Sequence of chain 1.A:
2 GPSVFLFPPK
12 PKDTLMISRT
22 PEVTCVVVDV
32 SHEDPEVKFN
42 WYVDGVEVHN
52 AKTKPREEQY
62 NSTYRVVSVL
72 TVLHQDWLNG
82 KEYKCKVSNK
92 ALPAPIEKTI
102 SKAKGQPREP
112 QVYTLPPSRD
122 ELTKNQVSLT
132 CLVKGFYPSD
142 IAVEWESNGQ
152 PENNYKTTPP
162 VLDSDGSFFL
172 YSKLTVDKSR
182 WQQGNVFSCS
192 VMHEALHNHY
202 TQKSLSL

Binding-site contacts:
Ligand atom O contacts residue ASN199 of chain 1.A at 3.2 Å (h-bond).
Ligand atom CB contacts residue ASN199 of chain 1.A at 3.5 Å.
Ligand atom ND1 contacts residue TYR201 of chain 1.A at 2.8 Å (h-bond).
Ligand atom NH2 contacts residue GLU147 of chain 1.A at 2.6 Å (salt-bridge).
Ligand atom CB contacts residue MET17 of chain 1.A at 3.6 Å (hydrophobic).
Ligand atom C contacts residue ASN199 of chain 1.A at 3.1 Å.
Ligand atom NE2 contacts residue GLU145 of chain 1.A at 3.3 Å (salt-bridge).
Ligand atom C contacts residue SER19 of chain 1.A at 2.9 Å.
Ligand atom CA contacts residue ASN199 of chain 1.A at 3.0 Å.
Ligand atom CD2 contacts residue HIS200 of chain 1.A at 3.2 Å.
Ligand atom CG contacts residue ILE18 of chain 1.A at 3.6 Å (hydrophobic).
Ligand atom NE contacts residue GLU147 of chain 1.A at 2.9 Å (salt-bridge).
Ligand atom OG1 contacts residue ASN199 of chain 1.A at 3.3 Å (h-bond).
Ligand atom CZ contacts residue GLU145 of chain 1.A at 3.1 Å.
Ligand atom O contacts residue TYR201 of chain 1.A at 3.1 Å.
Ligand atom O contacts residue MET17 of chain 1.A at 3.3 Å.
Ligand atom C contacts residue ILE18 of chain 1.A at 3.6 Å (hydrophobic).
Ligand atom NH2 contacts residue TRP146 of chain 1.A at 3.0 Å (h-bond).
Ligand atom O contacts residue ILE18 of chain 1.A at 2.5 Å (h-bond).
Ligand atom CB contacts residue SER19 of chain 1.A at 3.3 Å.
Ligand atom CD2 contacts residue ILE18 of chain 1.A at 3.4 Å (hydrophobic).
Ligand atom N contacts residue ASN199 of chain 1.A at 3.3 Å (h-bond).
Ligand atom N contacts residue ASN199 of chain 1.A at 3.4 Å (h-bond).
Ligand atom O contacts residue SER19 of chain 1.A at 2.1 Å (h-bond).
Ligand atom OG1 contacts residue HIS198 of chain 1.A at 3.1 Å.
Ligand atom C contacts residue ASN199 of chain 1.A at 3.4 Å.
Ligand atom N contacts residue ASN199 of chain 1.A at 3.4 Å (h-bond).
Ligand atom OD2 contacts residue HIS198 of chain 1.A at 3.2 Å (h-bond).
Ligand atom O contacts residue ASN199 of chain 1.A at 3.1 Å (h-bond).
Ligand atom N contacts residue SER19 of chain 1.A at 2.8 Å (h-bond).
Ligand atom CA contacts residue SER19 of chain 1.A at 3.1 Å.
Ligand atom CG1 contacts residue ASN199 of chain 1.A at 3.4 Å.
Ligand atom OE1 contacts residue ARG20 of chain 1.A at 3.5 Å (salt-bridge).
Ligand atom NH2 contacts residue GLU145 of chain 1.A at 3.5 Å (salt-bridge).
Ligand atom NH1 contacts residue GLU145 of chain 1.A at 2.4 Å (salt-bridge).
Ligand atom CE3 contacts residue HIS200 of chain 1.A at 3.5 Å.
Ligand atom CZ contacts residue GLU147 of chain 1.A at 3.2 Å.
Ligand atom CB contacts residue ASN199 of chain 1.A at 3.5 Å.
Ligand atom OE1 contacts residue MET17 of chain 1.A at 3.1 Å.
Ligand atom CE2 contacts residue HIS200 of chain 1.A at 3.3 Å.

The protein below binds the small molecule below.
Small molecule (SMILES): CC(C)C[C@@H]1NC(=O)[C@H](CCC(=O)O)NC(=O)CNC(=O)[C@H](CCCN=C(N)N)NC(=O)[C@H](Cc2cnc[nH]2)NC(=O)[C@H](Cc2ccc(O)cc2)NC(=O)[C@H](C)NC(=O)[C@@H](NC(=O)[C@@H](N)CC(=O)O)CSSC[C@@H](C(=O)N[C@H](C=O)[C@@H](C)O)NC(=O)[C@H](CC2=c3ccccc3=NC2)NC(=O)[C@H](C(C)C)NC1=O